This small molecule binds to this protein.
Small molecule (SMILES): Nc1ccn([C@H]2C[C@H](O)[C@@H](COP(=O)(O)O)O2)c(=O)n1

Binding-site contacts:
Ligand atom O3' contacts residue DA1 of chain 1.NB at 1.6 Å.
Ligand atom C5' contacts residue DA1 of chain 1.NB at 4.4 Å.
Ligand atom O5' contacts residue DA1 of chain 1.NB at 4.3 Å.
Ligand atom C3' contacts residue DA1 of chain 1.NB at 2.6 Å.
Ligand atom O3' contacts residue PRO205 of chain 1.C at 4.2 Å.
Ligand atom C5' contacts residue PRO205 of chain 1.C at 4.5 Å (hydrophobic).
Ligand atom C4' contacts residue DA1 of chain 1.NB at 3.9 Å.
Ligand atom C2' contacts residue DA1 of chain 1.NB at 3.1 Å.

Sequence of chain 1.C:
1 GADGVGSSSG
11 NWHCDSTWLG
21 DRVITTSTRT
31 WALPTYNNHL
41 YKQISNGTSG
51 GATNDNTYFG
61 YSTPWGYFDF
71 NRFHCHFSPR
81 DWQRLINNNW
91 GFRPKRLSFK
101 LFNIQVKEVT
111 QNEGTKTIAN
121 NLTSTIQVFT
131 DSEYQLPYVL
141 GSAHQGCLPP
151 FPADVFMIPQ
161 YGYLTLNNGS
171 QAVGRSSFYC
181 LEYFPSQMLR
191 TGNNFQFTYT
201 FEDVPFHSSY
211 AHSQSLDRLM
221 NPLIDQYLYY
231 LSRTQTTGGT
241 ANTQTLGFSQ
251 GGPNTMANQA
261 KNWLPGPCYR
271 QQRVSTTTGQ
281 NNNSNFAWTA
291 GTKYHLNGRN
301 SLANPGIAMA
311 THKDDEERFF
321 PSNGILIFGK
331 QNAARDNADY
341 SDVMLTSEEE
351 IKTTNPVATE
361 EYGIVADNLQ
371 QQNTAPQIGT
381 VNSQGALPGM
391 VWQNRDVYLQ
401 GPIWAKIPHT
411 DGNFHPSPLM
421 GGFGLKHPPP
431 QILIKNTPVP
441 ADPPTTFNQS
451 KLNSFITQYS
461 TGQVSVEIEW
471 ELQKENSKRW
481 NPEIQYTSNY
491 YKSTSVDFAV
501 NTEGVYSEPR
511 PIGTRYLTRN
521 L